This protein binds this small molecule.
Small molecule (SMILES): Cc1cc(N)nc(CCc2cc(F)cc(CC[C@@H]3C[C@H](F)CN3)c2)c1

Binding-site contacts:
Ligand atom C08 contacts residue HIS421 of chain 1.A at 4.1 Å.
Ligand atom C03 contacts residue TRP405 of chain 1.A at 3.7 Å (hydrophobic).
Ligand atom C07 contacts residue TRP405 of chain 1.A at 3.9 Å (hydrophobic).
Ligand atom C05 contacts residue HIS421 of chain 1.A at 4.3 Å.
Ligand atom C15 contacts residue KLA1 of chain 1.Q at 4.3 Å.
Ligand atom C03 contacts residue PHE420 of chain 1.A at 3.6 Å (hydrophobic).
Ligand atom C18 contacts residue TRP34 of chain 1.A at 3.9 Å (hydrophobic).
Ligand atom C23 contacts residue KLA1 of chain 1.Q at 3.2 Å.
Ligand atom C16 contacts residue VAL64 of chain 1.B at 4.3 Å (hydrophobic).
Ligand atom F13 contacts residue ARG325 of chain 1.B at 3.6 Å.
Ligand atom N02 contacts residue TRP405 of chain 1.A at 4.0 Å.
Ligand atom C22 contacts residue KLA1 of chain 1.Q at 3.5 Å.
Ligand atom C04 contacts residue VAL64 of chain 1.B at 4.2 Å (hydrophobic).
Ligand atom C07 contacts residue GLN422 of chain 1.A at 3.9 Å.
Ligand atom C14 contacts residue KLA1 of chain 1.Q at 3.8 Å.
Ligand atom N02 contacts residue ALA406 of chain 1.B at 3.1 Å (h-bond).
Ligand atom C02 contacts residue PHE420 of chain 1.A at 4.0 Å (hydrophobic).
Ligand atom C09 contacts residue TRP407 of chain 1.B at 3.7 Å (hydrophobic).
Ligand atom C07 contacts residue GLU423 of chain 1.A at 3.9 Å.
Ligand atom C07 contacts residue PHE420 of chain 1.A at 3.5 Å (hydrophobic).
Ligand atom C18 contacts residue KLA1 of chain 1.Q at 3.0 Å.
Ligand atom C17 contacts residue TRP34 of chain 1.A at 3.8 Å (hydrophobic).
Ligand atom N02 contacts residue PHE420 of chain 1.A at 3.7 Å.
Ligand atom C06 contacts residue VAL64 of chain 1.B at 4.2 Å (hydrophobic).
Ligand atom C16 contacts residue TRP34 of chain 1.A at 4.2 Å (hydrophobic).
Ligand atom C12 contacts residue KLA1 of chain 1.Q at 3.8 Å.
Ligand atom C02 contacts residue TRP407 of chain 1.B at 3.8 Å (hydrophobic).
Ligand atom C13 contacts residue KLA1 of chain 1.Q at 3.5 Å.
Ligand atom C07 contacts residue HIS421 of chain 1.A at 4.1 Å.
Ligand atom N02 contacts residue TRP407 of chain 1.B at 3.6 Å.
Ligand atom C05 contacts residue TRP34 of chain 1.A at 4.2 Å (hydrophobic).
Ligand atom C09 contacts residue VAL64 of chain 1.B at 3.8 Å (hydrophobic).
Ligand atom N01 contacts residue TRP407 of chain 1.B at 4.1 Å.
Ligand atom C04 contacts residue PHE420 of chain 1.A at 3.4 Å (hydrophobic).
Ligand atom C07 contacts residue SER62 of chain 1.B at 3.6 Å.
Ligand atom C05 contacts residue VAL64 of chain 1.B at 3.7 Å (hydrophobic).
Ligand atom C02 contacts residue TRP405 of chain 1.A at 4.2 Å (hydrophobic).
Ligand atom N01 contacts residue PHE420 of chain 1.A at 3.9 Å.
Ligand atom F13 contacts residue KLA1 of chain 1.Q at 3.0 Å.
Ligand atom C05 contacts residue PHE420 of chain 1.A at 4.0 Å (hydrophobic).

Sequence of chain 1.A:
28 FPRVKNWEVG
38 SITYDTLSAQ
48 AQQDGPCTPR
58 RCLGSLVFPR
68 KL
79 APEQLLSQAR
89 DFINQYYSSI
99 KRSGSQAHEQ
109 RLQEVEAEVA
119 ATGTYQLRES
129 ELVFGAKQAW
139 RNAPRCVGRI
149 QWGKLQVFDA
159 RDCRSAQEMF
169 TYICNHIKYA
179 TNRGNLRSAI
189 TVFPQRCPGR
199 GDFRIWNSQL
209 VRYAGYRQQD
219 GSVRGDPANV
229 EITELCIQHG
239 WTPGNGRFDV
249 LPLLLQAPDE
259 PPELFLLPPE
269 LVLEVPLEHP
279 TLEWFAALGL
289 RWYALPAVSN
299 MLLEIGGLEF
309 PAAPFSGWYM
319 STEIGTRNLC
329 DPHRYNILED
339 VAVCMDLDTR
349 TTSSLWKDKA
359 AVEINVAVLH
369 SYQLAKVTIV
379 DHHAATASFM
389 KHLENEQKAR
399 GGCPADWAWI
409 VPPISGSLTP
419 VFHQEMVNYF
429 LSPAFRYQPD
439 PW

Sequence of chain 1.B:
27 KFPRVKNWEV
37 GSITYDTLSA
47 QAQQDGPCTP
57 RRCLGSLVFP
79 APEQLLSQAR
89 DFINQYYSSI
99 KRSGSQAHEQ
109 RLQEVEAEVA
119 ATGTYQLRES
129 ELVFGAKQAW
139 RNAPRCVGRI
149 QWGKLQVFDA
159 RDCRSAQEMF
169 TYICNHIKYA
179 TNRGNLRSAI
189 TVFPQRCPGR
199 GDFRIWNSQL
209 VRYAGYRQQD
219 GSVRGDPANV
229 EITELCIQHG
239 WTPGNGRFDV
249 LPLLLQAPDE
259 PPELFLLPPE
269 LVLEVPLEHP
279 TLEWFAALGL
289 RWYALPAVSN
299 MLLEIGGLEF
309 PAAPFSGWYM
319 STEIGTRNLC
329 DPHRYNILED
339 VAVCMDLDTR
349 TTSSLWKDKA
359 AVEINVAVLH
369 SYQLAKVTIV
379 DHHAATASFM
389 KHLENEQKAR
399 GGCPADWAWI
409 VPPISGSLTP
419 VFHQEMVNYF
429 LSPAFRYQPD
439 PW